Sequence of chain 1.A:
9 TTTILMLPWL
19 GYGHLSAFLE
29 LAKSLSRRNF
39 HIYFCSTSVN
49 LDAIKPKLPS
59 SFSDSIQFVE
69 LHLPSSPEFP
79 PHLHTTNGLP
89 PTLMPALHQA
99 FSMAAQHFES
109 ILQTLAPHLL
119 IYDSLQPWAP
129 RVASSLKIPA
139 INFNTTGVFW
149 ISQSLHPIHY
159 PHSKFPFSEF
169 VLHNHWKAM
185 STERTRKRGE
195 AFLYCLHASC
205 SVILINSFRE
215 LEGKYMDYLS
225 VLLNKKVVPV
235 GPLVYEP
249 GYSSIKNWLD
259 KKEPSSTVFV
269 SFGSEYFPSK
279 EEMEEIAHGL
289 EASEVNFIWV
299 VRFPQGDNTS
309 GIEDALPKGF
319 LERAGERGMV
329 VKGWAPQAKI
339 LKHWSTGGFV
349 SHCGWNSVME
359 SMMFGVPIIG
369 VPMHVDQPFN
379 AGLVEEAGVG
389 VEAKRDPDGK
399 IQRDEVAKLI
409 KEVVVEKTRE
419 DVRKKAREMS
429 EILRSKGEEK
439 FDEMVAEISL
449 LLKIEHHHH

Binding-site contacts:
Ligand atom O04 contacts residue LEU226 of chain 1.A at 3.1 Å (h-bond).
Ligand atom C35 contacts residue LEU227 of chain 1.A at 3.8 Å (hydrophobic).
Ligand atom O18 contacts residue ARG129 of chain 1.A at 3.4 Å (salt-bridge).
Ligand atom O07 contacts residue POG1 of chain 1.E at 3.8 Å.
Ligand atom O06 contacts residue POG1 of chain 1.E at 3.3 Å.
Ligand atom O05 contacts residue ALA195 of chain 1.A at 3.9 Å.
Ligand atom C31 contacts residue LEU197 of chain 1.A at 3.8 Å (hydrophobic).
Ligand atom O17 contacts residue HIS201 of chain 1.A at 3.1 Å (h-bond).
Ligand atom C31 contacts residue HIS201 of chain 1.A at 3.8 Å.
Ligand atom O02 contacts residue HIS157 of chain 1.A at 3.4 Å.
Ligand atom C66 contacts residue ARG129 of chain 1.A at 3.5 Å.
Ligand atom O11 contacts residue VAL225 of chain 1.A at 3.0 Å (h-bond).
Ligand atom C31 contacts residue TYR198 of chain 1.A at 3.8 Å (hydrophobic).
Ligand atom O14 contacts residue ARG129 of chain 1.A at 3.8 Å.
Ligand atom C52 contacts residue HIS157 of chain 1.A at 3.2 Å.
Ligand atom C36 contacts residue HIS201 of chain 1.A at 3.6 Å.
Ligand atom O01 contacts residue POG1 of chain 1.E at 3.4 Å.
Ligand atom O06 contacts residue HIS157 of chain 1.A at 3.3 Å.
Ligand atom C60 contacts residue TYR198 of chain 1.A at 3.7 Å (hydrophobic).
Ligand atom C54 contacts residue HIS157 of chain 1.A at 3.9 Å.
Ligand atom C48 contacts residue LEU227 of chain 1.A at 4.0 Å (hydrophobic).
Ligand atom C57 contacts residue TYR198 of chain 1.A at 4.0 Å (hydrophobic).
Ligand atom O02 contacts residue LEU226 of chain 1.A at 3.7 Å.
Ligand atom O19 contacts residue POG1 of chain 1.E at 3.6 Å.
Ligand atom C34 contacts residue TYR198 of chain 1.A at 3.7 Å (hydrophobic).
Ligand atom C46 contacts residue TYR198 of chain 1.A at 3.9 Å (hydrophobic).
Ligand atom C52 contacts residue LEU226 of chain 1.A at 3.6 Å (hydrophobic).
Ligand atom C74 contacts residue POG1 of chain 1.E at 3.9 Å.
Ligand atom C62 contacts residue VAL225 of chain 1.A at 3.8 Å (hydrophobic).
Ligand atom C46 contacts residue GLU194 of chain 1.A at 3.7 Å.
Ligand atom O10 contacts residue TYR198 of chain 1.A at 3.4 Å.
Ligand atom C32 contacts residue POG1 of chain 1.E at 3.8 Å.
Ligand atom O22 contacts residue TRP126 of chain 1.A at 3.6 Å (h-bond).
Ligand atom O24 contacts residue ARG129 of chain 1.A at 3.0 Å (salt-bridge).
Ligand atom C76 contacts residue ARG129 of chain 1.A at 3.7 Å.
Ligand atom C62 contacts residue LEU226 of chain 1.A at 3.6 Å (hydrophobic).
Ligand atom C58 contacts residue LEU226 of chain 1.A at 3.9 Å (hydrophobic).
Ligand atom C47 contacts residue GLU194 of chain 1.A at 3.9 Å.
Ligand atom O11 contacts residue LEU226 of chain 1.A at 3.8 Å.
Ligand atom O13 contacts residue ARG129 of chain 1.A at 3.4 Å.

The protein below binds the small molecule below.
Small molecule (SMILES): C[C@@H](CC[C@@H](O[C@@H]1O[C@@H](CO[C@@H]2O[C@@H](CO)[C@@H](O)[C@H](O)[C@H]2O)[C@@H](O)[C@H](O)[C@H]1O[C@@H]1O[C@@H](CO)[C@@H](O)[C@H](O)[C@H]1O)C(C)(C)O)[C@H]1CC[C@@]2(C)[C@@H]3CC=C4[C@@H](CC[C@H](O[C@@H]5O[C@@H](CO)[C@@H](O)[C@H](O)[C@H]5O)C4(C)C)[C@]3(C)[C@@H](O)C[C@]12C